The small molecule below binds the protein below.
Small molecule (SMILES): Nc1ncnc2c1ncn2[C@@H]1O[C@H](CO[P](=O)(O)O[P](=O)(O)NP(=O)(O)O)[C@@H](O)[C@H]1O

Sequence of chain 2.A:
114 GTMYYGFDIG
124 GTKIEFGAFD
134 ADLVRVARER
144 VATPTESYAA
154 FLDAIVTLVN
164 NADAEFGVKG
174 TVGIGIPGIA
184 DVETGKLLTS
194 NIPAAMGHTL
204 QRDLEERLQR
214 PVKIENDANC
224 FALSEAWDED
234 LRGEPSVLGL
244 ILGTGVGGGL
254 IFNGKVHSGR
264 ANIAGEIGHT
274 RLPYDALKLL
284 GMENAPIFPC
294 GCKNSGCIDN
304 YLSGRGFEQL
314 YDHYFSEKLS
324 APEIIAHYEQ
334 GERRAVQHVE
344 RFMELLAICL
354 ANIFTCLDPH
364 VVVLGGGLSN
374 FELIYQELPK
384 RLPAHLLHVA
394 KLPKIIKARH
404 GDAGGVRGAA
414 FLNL

Sequence of chain 1.B:
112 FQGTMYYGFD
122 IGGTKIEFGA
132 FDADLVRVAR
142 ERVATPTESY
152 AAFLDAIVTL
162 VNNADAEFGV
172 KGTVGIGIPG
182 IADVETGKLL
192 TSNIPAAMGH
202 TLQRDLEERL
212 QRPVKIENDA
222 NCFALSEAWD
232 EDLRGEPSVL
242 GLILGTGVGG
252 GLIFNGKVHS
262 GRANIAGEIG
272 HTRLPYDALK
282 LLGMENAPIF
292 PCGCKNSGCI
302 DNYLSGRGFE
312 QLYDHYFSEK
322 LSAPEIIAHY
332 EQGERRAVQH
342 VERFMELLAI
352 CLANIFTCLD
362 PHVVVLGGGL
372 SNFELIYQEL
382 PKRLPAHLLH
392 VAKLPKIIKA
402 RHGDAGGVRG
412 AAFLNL

Binding-site contacts:
Ligand atom C3' contacts residue GLU311 of chain 1.B at 3.8 Å.
Ligand atom O3A contacts residue THR247 of chain 1.B at 3.4 Å (h-bond).
Ligand atom C4 contacts residue GLY370 of chain 1.B at 3.4 Å.
Ligand atom C2' contacts residue ARG143 of chain 2.A at 3.9 Å.
Ligand atom N1 contacts residue GLY370 of chain 1.B at 3.8 Å.
Ligand atom C2 contacts residue ILE328 of chain 1.B at 3.7 Å (hydrophobic).
Ligand atom O1G contacts residue ILE244 of chain 1.B at 3.5 Å.
Ligand atom O2' contacts residue PRO325 of chain 1.B at 3.5 Å.
Ligand atom C6 contacts residue ASN373 of chain 1.B at 3.6 Å.
Ligand atom C2' contacts residue GLU311 of chain 1.B at 3.8 Å.
Ligand atom C8 contacts residue GLY370 of chain 1.B at 3.6 Å.
Ligand atom O3' contacts residue GLY307 of chain 1.B at 3.2 Å.
Ligand atom O2G contacts residue ASP220 of chain 1.B at 3.6 Å (salt-bridge).
Ligand atom N1 contacts residue ASN373 of chain 1.B at 3.7 Å.
Ligand atom O3' contacts residue GLU311 of chain 1.B at 2.9 Å (salt-bridge).
Ligand atom C2 contacts residue GLY370 of chain 1.B at 3.8 Å.
Ligand atom O5' contacts residue GLY370 of chain 1.B at 3.7 Å.
Ligand atom O4' contacts residue GLY370 of chain 1.B at 3.6 Å.
Ligand atom N3 contacts residue GLY370 of chain 1.B at 3.7 Å.
Ligand atom O2A contacts residue GLY246 of chain 1.B at 3.7 Å.
Ligand atom N3 contacts residue ALA324 of chain 1.B at 3.6 Å.
Ligand atom C5' contacts residue GLY246 of chain 1.B at 4.0 Å.
Ligand atom N9 contacts residue GLY370 of chain 1.B at 3.7 Å.
Ligand atom O2' contacts residue GLU311 of chain 1.B at 2.8 Å (salt-bridge).
Ligand atom O2A contacts residue GLY370 of chain 1.B at 2.8 Å (h-bond).
Ligand atom C5 contacts residue GLY370 of chain 1.B at 3.3 Å.
Ligand atom C6 contacts residue GLY370 of chain 1.B at 3.5 Å.
Ligand atom O2' contacts residue ALA324 of chain 1.B at 3.8 Å.
Ligand atom O2' contacts residue ARG141 of chain 2.A at 3.5 Å (salt-bridge).
Ligand atom N3 contacts residue LEU371 of chain 1.B at 3.9 Å.
Ligand atom O3' contacts residue ARG308 of chain 1.B at 3.4 Å (salt-bridge).
Ligand atom PB contacts residue THR247 of chain 1.B at 3.7 Å.
Ligand atom O5' contacts residue THR247 of chain 1.B at 3.8 Å.
Ligand atom PA contacts residue GLY370 of chain 1.B at 3.8 Å.
Ligand atom O5' contacts residue GLY246 of chain 1.B at 3.4 Å.
Ligand atom O1B contacts residue THR247 of chain 1.B at 2.9 Å (h-bond).
Ligand atom N7 contacts residue GLY370 of chain 1.B at 3.8 Å.
Ligand atom O2A contacts residue GLY369 of chain 1.B at 3.5 Å.
Ligand atom N6 contacts residue ASN373 of chain 1.B at 3.3 Å.
Ligand atom C4' contacts residue GLY246 of chain 1.B at 3.8 Å.